Binding-site contacts:
Ligand atom C4 contacts residue ASN405 of chain 1.B at 4.2 Å.
Ligand atom O2 contacts residue ASN405 of chain 1.B at 2.8 Å (h-bond).
Ligand atom O6 contacts residue ASP388 of chain 1.B at 3.8 Å.
Ligand atom C5 contacts residue ASP388 of chain 1.B at 3.9 Å.
Ligand atom C1 contacts residue ASN405 of chain 1.B at 1.5 Å.
Ligand atom C6 contacts residue THR390 of chain 1.B at 3.6 Å.
Ligand atom O6 contacts residue THR390 of chain 1.B at 4.5 Å.
Ligand atom O5 contacts residue ASP388 of chain 1.B at 3.8 Å.
Ligand atom C6 contacts residue ASP388 of chain 1.B at 3.2 Å.
Ligand atom C3 contacts residue ASN405 of chain 1.B at 3.8 Å.
Ligand atom C5 contacts residue ASN405 of chain 1.B at 3.7 Å.
Ligand atom O5 contacts residue ASN405 of chain 1.B at 2.4 Å (h-bond).
Ligand atom C2 contacts residue ASN405 of chain 1.B at 2.4 Å.
Ligand atom C5 contacts residue THR390 of chain 1.B at 3.9 Å.

Sequence of chain 1.B:
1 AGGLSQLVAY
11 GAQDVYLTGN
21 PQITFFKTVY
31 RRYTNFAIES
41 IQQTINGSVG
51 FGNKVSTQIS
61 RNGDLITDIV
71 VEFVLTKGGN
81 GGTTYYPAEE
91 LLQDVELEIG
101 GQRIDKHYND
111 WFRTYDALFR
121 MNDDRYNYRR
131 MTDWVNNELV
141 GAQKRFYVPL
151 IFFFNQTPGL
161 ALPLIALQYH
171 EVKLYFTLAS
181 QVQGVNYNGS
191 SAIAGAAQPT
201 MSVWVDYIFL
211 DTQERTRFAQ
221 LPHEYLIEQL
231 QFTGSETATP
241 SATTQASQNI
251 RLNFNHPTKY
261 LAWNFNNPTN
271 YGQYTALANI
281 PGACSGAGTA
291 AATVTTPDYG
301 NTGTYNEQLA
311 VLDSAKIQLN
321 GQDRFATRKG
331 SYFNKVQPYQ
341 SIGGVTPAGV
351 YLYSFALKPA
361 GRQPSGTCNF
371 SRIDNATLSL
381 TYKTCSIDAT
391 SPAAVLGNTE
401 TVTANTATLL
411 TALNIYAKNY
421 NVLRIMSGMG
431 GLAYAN

A small-molecule ligand and the protein it binds are described below.
Small molecule (SMILES): C[C@@H]1O[C@@H](O[C@H]2[C@H](O)[C@@H](CO)OC[C@@H]2O)[C@@H](O)[C@H](O)[C@@H]1O